A protein and the small-molecule ligand that binds it are described below.
Small molecule (SMILES): CC(=O)N[C@@H]1[C@@H](O)[C@H](O)[C@@H](CO)O[C@H]1O

Binding-site contacts:
Ligand atom C7 contacts residue ASN32 of chain 1.A at 3.5 Å.
Ligand atom C1 contacts residue ALA33 of chain 1.A at 4.5 Å (hydrophobic).
Ligand atom C5 contacts residue ASN32 of chain 1.A at 3.7 Å.
Ligand atom O6 contacts residue LEU52 of chain 1.B at 3.5 Å.
Ligand atom N2 contacts residue ASN32 of chain 1.A at 3.0 Å (h-bond).
Ligand atom O5 contacts residue THR313 of chain 1.A at 3.5 Å (h-bond).
Ligand atom C5 contacts residue THR34 of chain 1.A at 4.2 Å.
Ligand atom O6 contacts residue THR313 of chain 1.A at 3.9 Å.
Ligand atom C3 contacts residue ASN32 of chain 1.A at 3.9 Å.
Ligand atom C1 contacts residue THR313 of chain 1.A at 4.0 Å.
Ligand atom C4 contacts residue ASN32 of chain 1.A at 4.3 Å.
Ligand atom O5 contacts residue ASN32 of chain 1.A at 2.4 Å (h-bond).
Ligand atom C1 contacts residue ASN32 of chain 1.A at 1.5 Å.
Ligand atom C2 contacts residue ASN32 of chain 1.A at 2.5 Å.
Ligand atom O7 contacts residue ASN32 of chain 1.A at 3.6 Å (h-bond).
Ligand atom O5 contacts residue ALA33 of chain 1.A at 4.2 Å.
Ligand atom C6 contacts residue THR34 of chain 1.A at 3.4 Å.
Ligand atom O6 contacts residue THR34 of chain 1.A at 4.3 Å.

Sequence of chain 1.A:
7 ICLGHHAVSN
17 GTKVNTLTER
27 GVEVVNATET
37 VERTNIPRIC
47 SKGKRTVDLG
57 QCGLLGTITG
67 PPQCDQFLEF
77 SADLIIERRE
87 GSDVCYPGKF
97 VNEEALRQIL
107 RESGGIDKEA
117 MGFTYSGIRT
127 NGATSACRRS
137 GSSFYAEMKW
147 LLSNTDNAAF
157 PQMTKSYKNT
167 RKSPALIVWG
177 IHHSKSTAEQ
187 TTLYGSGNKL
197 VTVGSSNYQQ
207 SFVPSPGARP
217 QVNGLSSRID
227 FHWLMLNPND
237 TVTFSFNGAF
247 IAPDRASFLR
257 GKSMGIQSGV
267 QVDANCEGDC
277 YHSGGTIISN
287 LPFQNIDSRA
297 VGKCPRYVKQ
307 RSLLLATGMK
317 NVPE

Sequence of chain 1.B:
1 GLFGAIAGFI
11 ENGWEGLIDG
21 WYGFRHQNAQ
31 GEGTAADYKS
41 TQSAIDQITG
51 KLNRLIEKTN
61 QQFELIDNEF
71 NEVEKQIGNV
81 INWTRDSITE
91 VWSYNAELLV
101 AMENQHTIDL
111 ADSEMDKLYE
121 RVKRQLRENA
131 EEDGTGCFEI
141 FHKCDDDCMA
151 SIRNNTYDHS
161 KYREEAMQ